Sequence of chain 1.I:
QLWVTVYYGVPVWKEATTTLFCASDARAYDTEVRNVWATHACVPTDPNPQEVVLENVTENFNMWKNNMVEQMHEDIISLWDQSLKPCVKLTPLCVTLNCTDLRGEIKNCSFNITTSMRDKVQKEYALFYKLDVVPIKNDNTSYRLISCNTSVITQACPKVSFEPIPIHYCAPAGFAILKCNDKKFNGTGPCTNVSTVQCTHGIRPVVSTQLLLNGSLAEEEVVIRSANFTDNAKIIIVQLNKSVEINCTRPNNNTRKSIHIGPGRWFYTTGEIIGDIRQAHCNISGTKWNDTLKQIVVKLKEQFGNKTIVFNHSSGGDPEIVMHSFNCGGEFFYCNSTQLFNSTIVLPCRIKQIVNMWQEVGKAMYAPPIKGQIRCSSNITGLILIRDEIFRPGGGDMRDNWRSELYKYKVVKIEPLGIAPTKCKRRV

Binding-site contacts:
Ligand atom O7 contacts residue ASN340 of chain 1.I at 4.5 Å.
Ligand atom C7 contacts residue ASN340 of chain 1.I at 4.1 Å.
Ligand atom C5 contacts residue ASN304 of chain 1.I at 3.7 Å.
Ligand atom C8 contacts residue ILE341 of chain 1.I at 4.4 Å (hydrophobic).
Ligand atom C8 contacts residue GLU302 of chain 1.I at 3.1 Å.
Ligand atom C8 contacts residue ASN340 of chain 1.I at 3.1 Å.
Ligand atom O3 contacts residue GLU302 of chain 1.I at 4.0 Å.
Ligand atom O7 contacts residue ASN304 of chain 1.I at 3.6 Å (h-bond).
Ligand atom C8 contacts residue ASN304 of chain 1.I at 3.8 Å.
Ligand atom N2 contacts residue ASN304 of chain 1.I at 2.9 Å (h-bond).
Ligand atom C8 contacts residue ILE303 of chain 1.I at 4.1 Å (hydrophobic).
Ligand atom C7 contacts residue ASN304 of chain 1.I at 3.4 Å.
Ligand atom C8 contacts residue SER342 of chain 1.I at 3.9 Å.
Ligand atom C4 contacts residue ASN304 of chain 1.I at 4.2 Å.
Ligand atom C1 contacts residue ASN304 of chain 1.I at 1.5 Å.
Ligand atom O5 contacts residue ASN304 of chain 1.I at 2.4 Å (h-bond).
Ligand atom C3 contacts residue GLU302 of chain 1.I at 3.9 Å.
Ligand atom N2 contacts residue GLU302 of chain 1.I at 4.2 Å.
Ligand atom C2 contacts residue ASN304 of chain 1.I at 2.5 Å.
Ligand atom C7 contacts residue GLU302 of chain 1.I at 4.5 Å.
Ligand atom C3 contacts residue ASN304 of chain 1.I at 3.8 Å.

This small molecule binds to this protein.
Small molecule (SMILES): CC(=O)N[C@@H]1[C@@H](O)[C@H](O)[C@@H](CO)O[C@H]1O